A small-molecule ligand and the protein it binds are described below.
Small molecule (SMILES): OC[C@H]1O[C@@H](O)[C@H](O)[C@@H](O)[C@@H]1O

Sequence of chain 1.C:
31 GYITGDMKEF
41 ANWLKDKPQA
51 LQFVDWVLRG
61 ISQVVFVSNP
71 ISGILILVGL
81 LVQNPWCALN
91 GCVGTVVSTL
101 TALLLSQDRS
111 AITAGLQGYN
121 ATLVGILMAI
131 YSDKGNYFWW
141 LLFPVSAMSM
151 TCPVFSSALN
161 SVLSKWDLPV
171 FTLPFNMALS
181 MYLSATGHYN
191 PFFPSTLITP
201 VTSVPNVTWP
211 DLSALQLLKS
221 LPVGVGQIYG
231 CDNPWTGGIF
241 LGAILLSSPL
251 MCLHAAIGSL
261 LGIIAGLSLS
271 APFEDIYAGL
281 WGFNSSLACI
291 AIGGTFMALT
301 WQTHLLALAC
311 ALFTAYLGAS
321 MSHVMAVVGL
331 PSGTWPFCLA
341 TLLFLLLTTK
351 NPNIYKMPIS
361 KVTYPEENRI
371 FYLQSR

Binding-site contacts:
Ligand atom O4 contacts residue TRP139 of chain 1.C at 3.7 Å.
Ligand atom C6 contacts residue TRP139 of chain 1.C at 3.6 Å (hydrophobic).
Ligand atom O3 contacts residue TYR137 of chain 1.C at 4.2 Å.
Ligand atom O5 contacts residue TYR137 of chain 1.C at 4.3 Å.
Ligand atom C5 contacts residue TRP139 of chain 1.C at 4.2 Å (hydrophobic).
Ligand atom C2 contacts residue TYR137 of chain 1.C at 3.9 Å (hydrophobic).
Ligand atom O6 contacts residue TRP139 of chain 1.C at 4.3 Å.
Ligand atom C1 contacts residue TYR137 of chain 1.C at 4.2 Å (hydrophobic).
Ligand atom O2 contacts residue TYR137 of chain 1.C at 4.3 Å.
Ligand atom C4 contacts residue TRP139 of chain 1.C at 3.7 Å (hydrophobic).
Ligand atom O1 contacts residue TYR137 of chain 1.C at 3.7 Å.
Ligand atom O3 contacts residue TRP139 of chain 1.C at 3.7 Å.
Ligand atom C3 contacts residue TRP139 of chain 1.C at 4.3 Å (hydrophobic).